Sequence of chain 1.F:
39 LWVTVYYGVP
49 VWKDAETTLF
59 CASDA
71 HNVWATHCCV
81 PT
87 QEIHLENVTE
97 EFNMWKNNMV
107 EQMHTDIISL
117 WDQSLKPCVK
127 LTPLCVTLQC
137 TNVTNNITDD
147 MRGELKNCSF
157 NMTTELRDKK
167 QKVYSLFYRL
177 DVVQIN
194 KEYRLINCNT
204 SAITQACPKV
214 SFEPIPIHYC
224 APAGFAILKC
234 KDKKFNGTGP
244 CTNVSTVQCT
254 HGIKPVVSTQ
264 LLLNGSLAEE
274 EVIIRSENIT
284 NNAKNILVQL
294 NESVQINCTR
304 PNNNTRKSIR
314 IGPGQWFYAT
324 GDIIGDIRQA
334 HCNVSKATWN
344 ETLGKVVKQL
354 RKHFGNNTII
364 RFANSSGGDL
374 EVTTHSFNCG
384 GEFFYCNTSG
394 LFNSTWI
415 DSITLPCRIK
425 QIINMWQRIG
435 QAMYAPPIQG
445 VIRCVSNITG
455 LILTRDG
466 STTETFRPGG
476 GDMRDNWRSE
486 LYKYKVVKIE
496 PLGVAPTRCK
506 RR

The small molecule below binds the protein below.
Small molecule (SMILES): CC(=O)N[C@H]1[C@H](O[C@H]2[C@H](O)[C@@H](NC(C)=O)CO[C@@H]2CO)O[C@H](CO)[C@@H](O[C@@H]2O[C@H](CO)[C@@H](O)[C@H](O)[C@@H]2O)[C@@H]1O

Binding-site contacts:
Ligand atom O7 contacts residue PRO217 of chain 1.F at 4.0 Å.
Ligand atom C7 contacts residue VAL449 of chain 1.F at 4.3 Å (hydrophobic).
Ligand atom C1 contacts residue VAL449 of chain 1.F at 4.1 Å (hydrophobic).
Ligand atom C1 contacts residue ASN267 of chain 1.F at 1.5 Å.
Ligand atom C3 contacts residue VAL449 of chain 1.F at 4.1 Å (hydrophobic).
Ligand atom C5 contacts residue VAL449 of chain 1.F at 3.5 Å (hydrophobic).
Ligand atom C8 contacts residue VAL259 of chain 1.F at 4.1 Å (hydrophobic).
Ligand atom C8 contacts residue CYS382 of chain 1.F at 4.4 Å (hydrophobic).
Ligand atom C8 contacts residue SER450 of chain 1.F at 4.0 Å.
Ligand atom C7 contacts residue ASN267 of chain 1.F at 3.9 Å.
Ligand atom O5 contacts residue GLU216 of chain 1.F at 4.2 Å.
Ligand atom C8 contacts residue LEU266 of chain 1.F at 3.7 Å (hydrophobic).
Ligand atom C5 contacts residue ASN267 of chain 1.F at 3.8 Å.
Ligand atom O7 contacts residue VAL449 of chain 1.F at 4.1 Å.
Ligand atom O7 contacts residue ASN381 of chain 1.F at 4.0 Å.
Ligand atom C8 contacts residue PHE380 of chain 1.F at 4.4 Å (hydrophobic).
Ligand atom C4 contacts residue VAL449 of chain 1.F at 4.2 Å (hydrophobic).
Ligand atom C7 contacts residue VAL259 of chain 1.F at 4.4 Å (hydrophobic).
Ligand atom C2 contacts residue SER450 of chain 1.F at 3.7 Å.
Ligand atom O5 contacts residue ASN267 of chain 1.F at 2.4 Å (h-bond).
Ligand atom C7 contacts residue SER450 of chain 1.F at 3.9 Å.
Ligand atom O7 contacts residue VAL259 of chain 1.F at 4.3 Å.
Ligand atom O6 contacts residue GLY383 of chain 1.F at 3.6 Å.
Ligand atom C6 contacts residue GLU216 of chain 1.F at 3.6 Å.
Ligand atom C5 contacts residue GLU216 of chain 1.F at 3.7 Å.
Ligand atom O5 contacts residue VAL449 of chain 1.F at 4.2 Å.
Ligand atom C3 contacts residue SER450 of chain 1.F at 3.8 Å.
Ligand atom N2 contacts residue ASN267 of chain 1.F at 3.1 Å (h-bond).
Ligand atom C4 contacts residue ASN267 of chain 1.F at 4.3 Å.
Ligand atom C3 contacts residue ASN267 of chain 1.F at 3.9 Å.
Ligand atom C6 contacts residue VAL449 of chain 1.F at 4.4 Å (hydrophobic).
Ligand atom O4 contacts residue VAL449 of chain 1.F at 4.2 Å.
Ligand atom C2 contacts residue ASN267 of chain 1.F at 2.5 Å.
Ligand atom O3 contacts residue CYS382 of chain 1.F at 3.7 Å.
Ligand atom C8 contacts residue ASN381 of chain 1.F at 4.0 Å.
Ligand atom O7 contacts residue ASN267 of chain 1.F at 4.2 Å.
Ligand atom C1 contacts residue SER450 of chain 1.F at 3.8 Å.
Ligand atom N2 contacts residue SER450 of chain 1.F at 3.0 Å (h-bond).
Ligand atom O7 contacts residue ARG447 of chain 1.F at 4.1 Å.
Ligand atom C8 contacts residue VAL449 of chain 1.F at 4.0 Å (hydrophobic).